Binding-site contacts:
Ligand atom O2 contacts residue TRP119 of chain 1.B at 3.5 Å (h-bond).
Ligand atom O3 contacts residue HIS315 of chain 1.B at 2.6 Å (h-bond).
Ligand atom CD2 contacts residue TRP119 of chain 1.B at 3.9 Å (hydrophobic).
Ligand atom CZ contacts residue MET260 of chain 1.B at 3.8 Å (hydrophobic).
Ligand atom O2 contacts residue HIS315 of chain 1.B at 3.8 Å.
Ligand atom CG contacts residue CYS156 of chain 1.B at 3.9 Å (hydrophobic).
Ligand atom CE1 contacts residue MET260 of chain 1.B at 3.4 Å (hydrophobic).
Ligand atom O1 contacts residue ILE152 of chain 1.B at 4.3 Å.
Ligand atom O2 contacts residue PHE311 of chain 1.B at 4.0 Å.
Ligand atom CD2 contacts residue PHE307 of chain 1.B at 4.4 Å (hydrophobic).
Ligand atom CD1 contacts residue MET260 of chain 1.B at 3.1 Å (hydrophobic).
Ligand atom CZ contacts residue PHE307 of chain 1.B at 4.4 Å (hydrophobic).
Ligand atom O1 contacts residue CYS156 of chain 1.B at 3.3 Å (h-bond).
Ligand atom O contacts residue HIS263 of chain 1.B at 3.3 Å (h-bond).
Ligand atom C contacts residue HIS315 of chain 1.B at 3.9 Å.
Ligand atom CE1 contacts residue HIS263 of chain 1.B at 4.1 Å.
Ligand atom CE2 contacts residue PHE311 of chain 1.B at 4.1 Å (hydrophobic).
Ligand atom O contacts residue MET260 of chain 1.B at 3.9 Å.
Ligand atom CD2 contacts residue PHE311 of chain 1.B at 4.3 Å (hydrophobic).
Ligand atom CE2 contacts residue PHE307 of chain 1.B at 3.7 Å (hydrophobic).
Ligand atom CD1 contacts residue HIS263 of chain 1.B at 3.9 Å.
Ligand atom CB contacts residue TRP119 of chain 1.B at 4.1 Å (hydrophobic).
Ligand atom CA contacts residue FE1 of chain 1.L at 3.8 Å.
Ligand atom C contacts residue FE1 of chain 1.L at 2.5 Å.
Ligand atom CB contacts residue CYS156 of chain 1.B at 3.6 Å (hydrophobic).
Ligand atom CG contacts residue PHE311 of chain 1.B at 4.4 Å (hydrophobic).
Ligand atom CG contacts residue MET260 of chain 1.B at 4.3 Å (hydrophobic).
Ligand atom O3 contacts residue PHE311 of chain 1.B at 3.9 Å.
Ligand atom CZ contacts residue PHE311 of chain 1.B at 4.0 Å (hydrophobic).
Ligand atom CD2 contacts residue CYS156 of chain 1.B at 3.9 Å (hydrophobic).
Ligand atom CE1 contacts residue PHE311 of chain 1.B at 4.1 Å (hydrophobic).
Ligand atom O3 contacts residue HIS263 of chain 1.B at 2.7 Å (h-bond).
Ligand atom CE1 contacts residue ASP292 of chain 1.B at 3.7 Å.
Ligand atom C contacts residue HIS263 of chain 1.B at 3.4 Å.
Ligand atom O2 contacts residue FE1 of chain 1.L at 4.0 Å.
Ligand atom O contacts residue FE1 of chain 1.L at 2.8 Å.
Ligand atom CA contacts residue TRP119 of chain 1.B at 4.3 Å (hydrophobic).
Ligand atom CD1 contacts residue PHE311 of chain 1.B at 4.3 Å (hydrophobic).
Ligand atom O3 contacts residue FE1 of chain 1.L at 1.6 Å.
Ligand atom CZ contacts residue ASP292 of chain 1.B at 4.4 Å.

The small molecule below binds the protein below.
Small molecule (SMILES): O=C(O)[C@@H](O)[C@H](O)c1ccccc1

Sequence of chain 1.B:
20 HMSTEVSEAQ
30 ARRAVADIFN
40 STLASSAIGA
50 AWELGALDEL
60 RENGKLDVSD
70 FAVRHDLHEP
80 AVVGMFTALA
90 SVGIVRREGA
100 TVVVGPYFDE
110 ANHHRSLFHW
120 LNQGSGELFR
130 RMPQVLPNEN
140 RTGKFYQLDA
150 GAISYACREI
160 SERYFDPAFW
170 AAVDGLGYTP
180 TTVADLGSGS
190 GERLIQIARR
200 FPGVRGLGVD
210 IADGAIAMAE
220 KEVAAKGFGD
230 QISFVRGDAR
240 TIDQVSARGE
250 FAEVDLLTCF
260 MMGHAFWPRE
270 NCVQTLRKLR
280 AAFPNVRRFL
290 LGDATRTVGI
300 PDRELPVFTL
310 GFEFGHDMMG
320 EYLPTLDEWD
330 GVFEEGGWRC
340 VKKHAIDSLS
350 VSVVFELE